Sequence of chain 1.C:
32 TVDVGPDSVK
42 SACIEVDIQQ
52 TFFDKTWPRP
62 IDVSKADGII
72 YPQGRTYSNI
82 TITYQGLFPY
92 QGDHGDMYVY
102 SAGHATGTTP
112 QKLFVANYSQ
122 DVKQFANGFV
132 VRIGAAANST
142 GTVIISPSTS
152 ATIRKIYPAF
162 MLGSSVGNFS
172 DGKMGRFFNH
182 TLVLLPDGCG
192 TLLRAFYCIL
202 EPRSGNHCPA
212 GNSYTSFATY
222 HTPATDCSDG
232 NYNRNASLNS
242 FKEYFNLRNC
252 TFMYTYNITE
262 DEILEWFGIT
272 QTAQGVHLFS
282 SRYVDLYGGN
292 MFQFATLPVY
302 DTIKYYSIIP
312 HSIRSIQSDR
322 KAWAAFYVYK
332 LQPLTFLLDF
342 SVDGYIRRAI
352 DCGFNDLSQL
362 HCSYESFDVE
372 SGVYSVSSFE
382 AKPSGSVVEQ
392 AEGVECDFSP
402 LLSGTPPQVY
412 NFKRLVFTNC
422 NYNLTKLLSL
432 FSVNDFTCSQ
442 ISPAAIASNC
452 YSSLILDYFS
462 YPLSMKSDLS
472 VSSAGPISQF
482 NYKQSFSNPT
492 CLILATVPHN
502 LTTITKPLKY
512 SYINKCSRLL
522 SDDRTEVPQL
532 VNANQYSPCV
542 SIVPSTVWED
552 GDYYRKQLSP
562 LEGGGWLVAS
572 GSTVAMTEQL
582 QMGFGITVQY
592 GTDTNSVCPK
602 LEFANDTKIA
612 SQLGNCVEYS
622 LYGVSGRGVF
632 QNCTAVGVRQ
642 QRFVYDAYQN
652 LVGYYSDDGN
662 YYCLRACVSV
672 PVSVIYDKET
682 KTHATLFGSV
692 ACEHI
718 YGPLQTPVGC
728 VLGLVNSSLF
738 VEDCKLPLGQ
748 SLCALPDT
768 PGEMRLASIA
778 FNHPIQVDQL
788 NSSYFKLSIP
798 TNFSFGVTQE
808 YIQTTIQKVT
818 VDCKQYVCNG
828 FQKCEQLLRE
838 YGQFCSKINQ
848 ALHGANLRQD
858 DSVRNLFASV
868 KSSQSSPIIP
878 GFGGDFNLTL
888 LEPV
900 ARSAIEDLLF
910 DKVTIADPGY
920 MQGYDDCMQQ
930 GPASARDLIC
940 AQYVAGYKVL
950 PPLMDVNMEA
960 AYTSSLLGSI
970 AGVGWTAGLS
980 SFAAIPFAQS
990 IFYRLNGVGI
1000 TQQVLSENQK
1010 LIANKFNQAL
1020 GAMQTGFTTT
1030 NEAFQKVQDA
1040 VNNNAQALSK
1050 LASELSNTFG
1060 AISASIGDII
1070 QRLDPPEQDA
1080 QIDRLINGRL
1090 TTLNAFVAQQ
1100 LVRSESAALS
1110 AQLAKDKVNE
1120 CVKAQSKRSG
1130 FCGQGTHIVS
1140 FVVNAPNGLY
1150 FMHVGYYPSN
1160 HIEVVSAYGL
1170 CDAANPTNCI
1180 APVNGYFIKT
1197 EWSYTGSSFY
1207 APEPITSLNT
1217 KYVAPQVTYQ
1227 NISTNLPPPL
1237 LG

Binding-site contacts:
Ligand atom C7 contacts residue ASN788 of chain 1.C at 3.4 Å.
Ligand atom C3 contacts residue ASN788 of chain 1.C at 3.8 Å.
Ligand atom O7 contacts residue ASN788 of chain 1.C at 3.1 Å (h-bond).
Ligand atom C8 contacts residue ASN788 of chain 1.C at 3.3 Å.
Ligand atom C5 contacts residue ASN788 of chain 1.C at 3.7 Å.
Ligand atom C4 contacts residue ASN788 of chain 1.C at 4.3 Å.
Ligand atom O7 contacts residue SER789 of chain 1.C at 4.3 Å.
Ligand atom C1 contacts residue ASN788 of chain 1.C at 1.4 Å.
Ligand atom C2 contacts residue ASN788 of chain 1.C at 2.5 Å.
Ligand atom N2 contacts residue ASN788 of chain 1.C at 2.9 Å (h-bond).
Ligand atom O5 contacts residue ASN788 of chain 1.C at 2.4 Å (h-bond).

A small-molecule ligand and the protein it binds are described below.
Small molecule (SMILES): CC(=O)N[C@@H]1[C@@H](O)[C@H](O)[C@@H](CO)O[C@H]1O